Sequence of chain 46.C:
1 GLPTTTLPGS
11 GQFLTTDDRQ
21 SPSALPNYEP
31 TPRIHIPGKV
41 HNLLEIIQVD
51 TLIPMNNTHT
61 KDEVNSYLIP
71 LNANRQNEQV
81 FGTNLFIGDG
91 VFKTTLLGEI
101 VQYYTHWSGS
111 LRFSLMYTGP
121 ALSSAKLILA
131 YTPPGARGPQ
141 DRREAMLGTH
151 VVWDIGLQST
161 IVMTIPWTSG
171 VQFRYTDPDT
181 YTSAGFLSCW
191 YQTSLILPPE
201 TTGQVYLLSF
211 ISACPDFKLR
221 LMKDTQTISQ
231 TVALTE

Sequence of chain 47.C:
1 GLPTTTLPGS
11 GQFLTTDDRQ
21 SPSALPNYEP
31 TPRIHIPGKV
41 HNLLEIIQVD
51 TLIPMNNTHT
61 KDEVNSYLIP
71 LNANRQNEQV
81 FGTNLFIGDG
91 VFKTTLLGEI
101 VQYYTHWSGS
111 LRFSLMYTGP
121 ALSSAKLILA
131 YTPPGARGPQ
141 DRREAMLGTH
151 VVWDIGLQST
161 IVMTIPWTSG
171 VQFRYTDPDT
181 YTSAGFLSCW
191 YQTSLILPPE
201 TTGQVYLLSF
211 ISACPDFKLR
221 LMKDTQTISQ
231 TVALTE

Binding-site contacts:
Ligand atom C4 contacts residue LEU106 of chain 46.A at 3.3 Å (hydrophobic).
Ligand atom CM6 contacts residue TYR152 of chain 46.A at 3.4 Å (hydrophobic).
Ligand atom C2A contacts residue TYR152 of chain 46.A at 3.5 Å (hydrophobic).
Ligand atom C3B contacts residue MET224 of chain 46.A at 3.6 Å (hydrophobic).
Ligand atom O1 contacts residue MET221 of chain 46.A at 3.7 Å.
Ligand atom C3C contacts residue TYR128 of chain 46.A at 3.1 Å (hydrophobic).
Ligand atom F3 contacts residue PRO174 of chain 46.A at 3.1 Å.
Ligand atom F1 contacts residue MET224 of chain 46.A at 3.7 Å.
Ligand atom C3 contacts residue LEU106 of chain 46.A at 3.4 Å (hydrophobic).
Ligand atom C2A contacts residue PHE186 of chain 46.A at 3.3 Å (hydrophobic).
Ligand atom F1 contacts residue PHE186 of chain 46.A at 3.3 Å.
Ligand atom C1C contacts residue TYR128 of chain 46.A at 3.3 Å (hydrophobic).
Ligand atom CM2 contacts residue MET224 of chain 46.A at 3.5 Å (hydrophobic).
Ligand atom O1A contacts residue ALA24 of chain 46.C at 3.4 Å.
Ligand atom F2 contacts residue PHE186 of chain 46.A at 3.1 Å.
Ligand atom C2C contacts residue TYR128 of chain 46.A at 3.2 Å (hydrophobic).
Ligand atom N3A contacts residue PHE186 of chain 46.A at 3.1 Å.
Ligand atom F3 contacts residue ALA150 of chain 46.A at 3.0 Å.
Ligand atom N1A contacts residue PRO174 of chain 46.A at 3.5 Å.
Ligand atom CM3 contacts residue ASN219 of chain 46.A at 3.5 Å.
Ligand atom C3A contacts residue PHE186 of chain 46.A at 3.1 Å (hydrophobic).
Ligand atom CM4 contacts residue ALA150 of chain 46.A at 3.7 Å (hydrophobic).
Ligand atom CM4 contacts residue PHE186 of chain 46.A at 3.5 Å (hydrophobic).
Ligand atom C1C contacts residue TYR197 of chain 46.A at 3.7 Å (hydrophobic).
Ligand atom C6B contacts residue TYR152 of chain 46.A at 3.6 Å (hydrophobic).
Ligand atom CM4 contacts residue VAL176 of chain 46.A at 3.7 Å (hydrophobic).
Ligand atom F3 contacts residue SER175 of chain 46.A at 2.8 Å.
Ligand atom CM6 contacts residue VAL191 of chain 46.A at 3.7 Å (hydrophobic).
Ligand atom O1A contacts residue PRO174 of chain 46.A at 3.4 Å.
Ligand atom C4 contacts residue TYR197 of chain 46.A at 3.7 Å (hydrophobic).
Ligand atom F3 contacts residue VAL176 of chain 46.A at 3.6 Å.
Ligand atom N1A contacts residue PHE186 of chain 46.A at 3.5 Å.
Ligand atom O1A contacts residue PHE186 of chain 46.A at 3.4 Å.
Ligand atom F3 contacts residue TYR152 of chain 46.A at 3.6 Å.
Ligand atom C5B contacts residue TYR152 of chain 46.A at 3.4 Å (hydrophobic).
Ligand atom C4B contacts residue TYR152 of chain 46.A at 3.6 Å (hydrophobic).
Ligand atom F2 contacts residue VAL176 of chain 46.A at 2.7 Å.
Ligand atom N3A contacts residue TYR152 of chain 46.A at 3.5 Å.
Ligand atom N1A contacts residue ALA24 of chain 46.C at 3.3 Å.
Ligand atom CM2 contacts residue TYR128 of chain 46.A at 3.4 Å (hydrophobic).

The small molecule below binds the protein below.
Small molecule (SMILES): Cc1cc(CCCOc2c(C)cc(-c3noc(C(F)(F)F)n3)cc2C)on1

Sequence of chain 46.A:
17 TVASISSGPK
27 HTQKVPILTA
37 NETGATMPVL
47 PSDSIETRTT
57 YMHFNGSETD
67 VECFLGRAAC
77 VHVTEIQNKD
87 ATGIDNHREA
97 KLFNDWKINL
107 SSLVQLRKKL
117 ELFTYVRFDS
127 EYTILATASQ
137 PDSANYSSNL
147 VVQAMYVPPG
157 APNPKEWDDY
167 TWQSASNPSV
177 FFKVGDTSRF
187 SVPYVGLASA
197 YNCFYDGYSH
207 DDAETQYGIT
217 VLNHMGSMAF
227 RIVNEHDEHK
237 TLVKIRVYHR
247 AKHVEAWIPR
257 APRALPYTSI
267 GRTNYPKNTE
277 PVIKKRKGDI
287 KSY